Sequence of chain 1.E:
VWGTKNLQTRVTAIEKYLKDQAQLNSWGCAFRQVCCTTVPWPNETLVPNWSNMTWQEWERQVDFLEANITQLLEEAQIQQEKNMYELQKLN

Sequence of chain 1.G:
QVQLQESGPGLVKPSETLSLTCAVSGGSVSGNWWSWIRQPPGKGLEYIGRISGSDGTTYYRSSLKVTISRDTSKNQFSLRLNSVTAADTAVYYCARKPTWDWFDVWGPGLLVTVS

Binding-site contacts:
Ligand atom O7 contacts residue SER28 of chain 1.G at 3.2 Å (h-bond).
Ligand atom O3 contacts residue SER28 of chain 1.G at 4.2 Å.
Ligand atom C2 contacts residue ASN100 of chain 1.E at 2.5 Å.
Ligand atom C8 contacts residue ASN100 of chain 1.E at 3.5 Å.
Ligand atom C7 contacts residue SER30 of chain 1.G at 4.3 Å.
Ligand atom C1 contacts residue LEU103 of chain 1.E at 4.1 Å (hydrophobic).
Ligand atom C1 contacts residue THR102 of chain 1.E at 3.7 Å.
Ligand atom O6 contacts residue LEU103 of chain 1.E at 3.0 Å.
Ligand atom O5 contacts residue LEU103 of chain 1.E at 3.5 Å.
Ligand atom C2 contacts residue SER28 of chain 1.G at 3.6 Å.
Ligand atom C6 contacts residue LEU103 of chain 1.E at 4.3 Å (hydrophobic).
Ligand atom C4 contacts residue ASN100 of chain 1.E at 4.3 Å.
Ligand atom C6 contacts residue THR102 of chain 1.E at 3.2 Å.
Ligand atom O5 contacts residue THR102 of chain 1.E at 2.9 Å (h-bond).
Ligand atom C7 contacts residue ASN100 of chain 1.E at 3.4 Å.
Ligand atom O4 contacts residue SER28 of chain 1.G at 4.4 Å.
Ligand atom O7 contacts residue GLY31 of chain 1.G at 4.4 Å.
Ligand atom O7 contacts residue SER30 of chain 1.G at 3.4 Å (h-bond).
Ligand atom C7 contacts residue SER28 of chain 1.G at 4.1 Å.
Ligand atom C6 contacts residue GLY31 of chain 1.G at 4.2 Å.
Ligand atom C3 contacts residue ASN100 of chain 1.E at 3.8 Å.
Ligand atom C1 contacts residue ASN100 of chain 1.E at 1.4 Å.
Ligand atom C7 contacts residue PHE103 of chain 1.G at 4.2 Å (hydrophobic).
Ligand atom N2 contacts residue ASN100 of chain 1.E at 2.9 Å (h-bond).
Ligand atom N2 contacts residue SER28 of chain 1.G at 4.3 Å.
Ligand atom O5 contacts residue SER28 of chain 1.G at 4.4 Å.
Ligand atom C5 contacts residue ASN100 of chain 1.E at 3.7 Å.
Ligand atom O7 contacts residue ASN100 of chain 1.E at 4.3 Å.
Ligand atom C8 contacts residue PHE103 of chain 1.G at 4.2 Å (hydrophobic).
Ligand atom C3 contacts residue SER28 of chain 1.G at 4.3 Å.
Ligand atom C1 contacts residue SER28 of chain 1.G at 4.4 Å.
Ligand atom O5 contacts residue ASN100 of chain 1.E at 2.4 Å (h-bond).
Ligand atom C4 contacts residue SER28 of chain 1.G at 4.3 Å.
Ligand atom O6 contacts residue THR102 of chain 1.E at 3.6 Å.
Ligand atom C6 contacts residue ASN100 of chain 1.E at 4.4 Å.
Ligand atom O7 contacts residue PHE103 of chain 1.G at 3.9 Å.
Ligand atom C5 contacts residue THR102 of chain 1.E at 3.3 Å.

This small molecule binds to this protein.
Small molecule (SMILES): CC(=O)N[C@H]1[C@H](O[C@H]2[C@H](O)[C@@H](NC(C)=O)CO[C@@H]2CO)O[C@H](CO)[C@@H](O[C@@H]2O[C@H](CO[C@H]3O[C@H](CO)[C@@H](O)[C@H](O)[C@@H]3O)[C@@H](O)[C@H](O[C@H]3O[C@H](CO)[C@@H](O)[C@H](O)[C@@H]3O)[C@@H]2O)[C@@H]1O